Binding-site contacts:
Ligand atom O7 contacts residue SER20 of chain 1.D at 3.6 Å (h-bond).
Ligand atom C1 contacts residue ASN22 of chain 1.D at 1.4 Å.
Ligand atom O4 contacts residue ASP17 of chain 1.D at 3.9 Å.
Ligand atom C8 contacts residue VAL44 of chain 1.D at 3.9 Å (hydrophobic).
Ligand atom O3 contacts residue THR52 of chain 1.D at 3.6 Å.
Ligand atom O6 contacts residue ASN25 of chain 1.D at 3.4 Å.
Ligand atom N2 contacts residue THR52 of chain 1.D at 3.4 Å (h-bond).
Ligand atom C3 contacts residue ASN22 of chain 1.D at 3.8 Å.
Ligand atom C4 contacts residue SER18 of chain 1.D at 3.6 Å.
Ligand atom C8 contacts residue THR52 of chain 1.D at 3.9 Å.
Ligand atom O5 contacts residue THR24 of chain 1.D at 4.0 Å.
Ligand atom O3 contacts residue ASP17 of chain 1.D at 4.0 Å.
Ligand atom O7 contacts residue SER18 of chain 1.D at 4.0 Å.
Ligand atom C1 contacts residue ASN25 of chain 1.D at 3.7 Å.
Ligand atom C1 contacts residue THR54 of chain 1.D at 3.7 Å.
Ligand atom C6 contacts residue ASN25 of chain 1.D at 3.7 Å.
Ligand atom C3 contacts residue THR52 of chain 1.D at 4.0 Å.
Ligand atom O2 contacts residue ASP17 of chain 1.D at 3.4 Å (salt-bridge).
Ligand atom C2 contacts residue ASN22 of chain 1.D at 2.5 Å.
Ligand atom O7 contacts residue LEU19 of chain 1.D at 3.1 Å (h-bond).
Ligand atom O7 contacts residue ASN22 of chain 1.D at 3.3 Å (h-bond).
Ligand atom C5 contacts residue THR24 of chain 1.D at 3.9 Å.
Ligand atom O6 contacts residue ASP17 of chain 1.D at 3.6 Å.
Ligand atom O5 contacts residue SER18 of chain 1.D at 3.7 Å.
Ligand atom C5 contacts residue ASN22 of chain 1.D at 3.7 Å.
Ligand atom C7 contacts residue ASN22 of chain 1.D at 3.2 Å.
Ligand atom N2 contacts residue THR54 of chain 1.D at 3.4 Å (h-bond).
Ligand atom C6 contacts residue SER18 of chain 1.D at 3.9 Å.
Ligand atom C6 contacts residue ASP17 of chain 1.D at 3.5 Å.
Ligand atom C2 contacts residue THR54 of chain 1.D at 3.8 Å.
Ligand atom C5 contacts residue SER18 of chain 1.D at 3.9 Å.
Ligand atom C3 contacts residue THR54 of chain 1.D at 3.9 Å.
Ligand atom N2 contacts residue ASN22 of chain 1.D at 2.8 Å (h-bond).
Ligand atom C6 contacts residue THR24 of chain 1.D at 3.8 Å.
Ligand atom O5 contacts residue ASN25 of chain 1.D at 3.0 Å (h-bond).
Ligand atom O5 contacts residue ASP17 of chain 1.D at 3.9 Å.
Ligand atom C5 contacts residue ASP17 of chain 1.D at 3.8 Å.
Ligand atom C2 contacts residue ASP17 of chain 1.D at 3.3 Å.
Ligand atom O6 contacts residue SER18 of chain 1.D at 2.8 Å (h-bond).
Ligand atom O5 contacts residue ASN22 of chain 1.D at 2.5 Å (h-bond).

Sequence of chain 1.D:
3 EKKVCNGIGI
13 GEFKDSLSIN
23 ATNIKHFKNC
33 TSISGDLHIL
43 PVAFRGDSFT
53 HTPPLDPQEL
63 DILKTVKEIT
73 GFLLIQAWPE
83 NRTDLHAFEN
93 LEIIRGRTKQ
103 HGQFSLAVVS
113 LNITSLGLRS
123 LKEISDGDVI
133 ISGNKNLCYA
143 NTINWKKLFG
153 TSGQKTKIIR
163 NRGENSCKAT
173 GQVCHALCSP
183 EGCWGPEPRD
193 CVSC

The protein below binds the small molecule below.
Small molecule (SMILES): CC(=O)N[C@H]1[C@H](O[C@H]2[C@H](O)[C@@H](NC(C)=O)CO[C@@H]2CO)O[C@H](CO)[C@@H](O[C@@H]2O[C@H](CO)[C@@H](O)[C@H](O[C@H]3O[C@H](CO)[C@@H](O)[C@H](O)[C@@H]3O)[C@@H]2O)[C@@H]1O